Binding-site contacts:
Ligand atom C contacts residue SER51 of chain 1.J at 3.6 Å.
Ligand atom NE1 contacts residue SER51 of chain 1.J at 4.0 Å.
Ligand atom NE1 contacts residue GLN45 of chain 1.K at 2.9 Å (h-bond).
Ligand atom CZ3 contacts residue HIS32 of chain 1.K at 3.9 Å.
Ligand atom CE3 contacts residue HIS32 of chain 1.K at 3.9 Å.
Ligand atom OXT contacts residue THR47 of chain 1.K at 2.6 Å (h-bond).
Ligand atom CE2 contacts residue GLN45 of chain 1.K at 3.9 Å.
Ligand atom CG contacts residue SER51 of chain 1.J at 3.8 Å.
Ligand atom N contacts residue THR28 of chain 1.J at 2.8 Å (h-bond).
Ligand atom CD2 contacts residue THR50 of chain 1.K at 4.0 Å.
Ligand atom CB contacts residue THR23 of chain 1.J at 3.7 Å.
Ligand atom N contacts residue THR23 of chain 1.J at 2.8 Å (h-bond).
Ligand atom N contacts residue ASP27 of chain 1.J at 3.4 Å (salt-bridge).
Ligand atom O contacts residue GLY25 of chain 1.J at 3.0 Å (h-bond).
Ligand atom N contacts residue ARG24 of chain 1.J at 4.1 Å.
Ligand atom CD1 contacts residue THR47 of chain 1.K at 3.8 Å.
Ligand atom CA contacts residue SER51 of chain 1.J at 4.0 Å.
Ligand atom NE1 contacts residue ALA44 of chain 1.K at 3.9 Å.
Ligand atom C contacts residue THR50 of chain 1.K at 3.9 Å.
Ligand atom CZ2 contacts residue THR50 of chain 1.K at 3.9 Å.
Ligand atom CB contacts residue SER51 of chain 1.J at 3.5 Å.
Ligand atom CD1 contacts residue GLN45 of chain 1.K at 3.6 Å.
Ligand atom C contacts residue THR47 of chain 1.K at 3.4 Å.
Ligand atom OXT contacts residue HIS49 of chain 1.K at 3.9 Å.
Ligand atom CA contacts residue GLY25 of chain 1.J at 3.6 Å.
Ligand atom O contacts residue THR47 of chain 1.K at 3.5 Å (h-bond).
Ligand atom CZ3 contacts residue GLY21 of chain 1.K at 3.7 Å.
Ligand atom CA contacts residue THR28 of chain 1.J at 3.2 Å.
Ligand atom N contacts residue GLY25 of chain 1.J at 2.8 Å (h-bond).
Ligand atom CH2 contacts residue GLY21 of chain 1.K at 3.5 Å.
Ligand atom CZ2 contacts residue ILE53 of chain 1.K at 4.0 Å (hydrophobic).
Ligand atom CB contacts residue THR28 of chain 1.J at 3.6 Å.
Ligand atom CA contacts residue THR23 of chain 1.J at 3.8 Å.
Ligand atom CD1 contacts residue SER51 of chain 1.J at 3.4 Å.
Ligand atom O contacts residue THR23 of chain 1.J at 4.0 Å.
Ligand atom O contacts residue SER51 of chain 1.J at 3.0 Å (h-bond).
Ligand atom OXT contacts residue THR50 of chain 1.K at 2.8 Å (h-bond).
Ligand atom C contacts residue GLY25 of chain 1.J at 3.6 Å.
Ligand atom CZ2 contacts residue ALA44 of chain 1.K at 4.1 Å (hydrophobic).
Ligand atom O contacts residue ARG24 of chain 1.J at 3.5 Å.

The protein below binds the small molecule below.
Small molecule (SMILES): N[C@@H](Cc1c[nH]c2ccccc12)C(=O)O

Sequence of chain 1.K:
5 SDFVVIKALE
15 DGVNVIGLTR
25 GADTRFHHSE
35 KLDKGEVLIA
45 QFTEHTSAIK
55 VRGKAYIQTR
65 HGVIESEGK

Sequence of chain 1.J:
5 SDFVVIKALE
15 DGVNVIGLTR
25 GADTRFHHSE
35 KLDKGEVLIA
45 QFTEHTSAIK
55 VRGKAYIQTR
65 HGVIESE